Sequence of chain 1.B:
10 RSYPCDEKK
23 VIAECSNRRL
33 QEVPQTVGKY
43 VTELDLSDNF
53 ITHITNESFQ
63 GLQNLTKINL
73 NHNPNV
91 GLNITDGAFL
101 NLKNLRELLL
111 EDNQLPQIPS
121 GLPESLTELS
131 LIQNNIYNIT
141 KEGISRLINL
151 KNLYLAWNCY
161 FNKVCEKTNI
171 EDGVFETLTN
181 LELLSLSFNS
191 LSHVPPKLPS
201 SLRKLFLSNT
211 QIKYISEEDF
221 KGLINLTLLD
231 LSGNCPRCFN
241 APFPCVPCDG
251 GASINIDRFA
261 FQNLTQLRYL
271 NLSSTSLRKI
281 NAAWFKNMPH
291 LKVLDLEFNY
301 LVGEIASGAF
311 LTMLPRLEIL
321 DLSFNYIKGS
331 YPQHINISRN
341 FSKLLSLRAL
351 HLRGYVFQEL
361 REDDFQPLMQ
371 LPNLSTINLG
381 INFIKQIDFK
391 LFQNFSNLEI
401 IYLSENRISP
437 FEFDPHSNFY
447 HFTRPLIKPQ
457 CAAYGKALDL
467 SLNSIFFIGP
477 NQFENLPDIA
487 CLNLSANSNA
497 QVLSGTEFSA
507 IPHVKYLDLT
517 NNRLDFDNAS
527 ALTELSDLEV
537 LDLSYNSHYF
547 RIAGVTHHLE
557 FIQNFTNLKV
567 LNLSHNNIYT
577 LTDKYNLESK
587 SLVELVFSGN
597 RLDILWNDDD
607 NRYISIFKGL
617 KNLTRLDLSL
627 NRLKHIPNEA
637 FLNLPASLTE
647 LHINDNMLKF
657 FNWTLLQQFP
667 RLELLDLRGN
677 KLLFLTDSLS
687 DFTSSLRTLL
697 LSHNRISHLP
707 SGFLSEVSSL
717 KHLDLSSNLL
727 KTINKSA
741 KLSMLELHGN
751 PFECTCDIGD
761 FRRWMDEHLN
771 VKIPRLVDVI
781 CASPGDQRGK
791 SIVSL

Binding-site contacts:
Ligand atom N2 contacts residue ASP230 of chain 1.B at 2.9 Å (salt-bridge).
Ligand atom C2 contacts residue HIS442 of chain 1.B at 3.5 Å.
Ligand atom C6 contacts residue SER443 of chain 1.B at 3.7 Å.
Ligand atom O7 contacts residue LYS204 of chain 1.B at 3.4 Å (salt-bridge).
Ligand atom C3 contacts residue ASP230 of chain 1.B at 4.0 Å.
Ligand atom O6 contacts residue LEU228 of chain 1.B at 3.9 Å.
Ligand atom C8 contacts residue PHE445 of chain 1.B at 3.5 Å (hydrophobic).
Ligand atom C1 contacts residue ASP230 of chain 1.B at 3.3 Å.
Ligand atom C8 contacts residue LEU228 of chain 1.B at 3.9 Å (hydrophobic).
Ligand atom C5 contacts residue ASN271 of chain 1.B at 3.6 Å.
Ligand atom C7 contacts residue SER232 of chain 1.B at 3.8 Å.
Ligand atom O7 contacts residue ASN271 of chain 1.B at 4.0 Å.
Ligand atom C8 contacts residue TYR269 of chain 1.B at 3.4 Å (hydrophobic).
Ligand atom C8 contacts residue TYR446 of chain 1.B at 4.0 Å (hydrophobic).
Ligand atom C2 contacts residue ASN271 of chain 1.B at 2.5 Å.
Ligand atom C2 contacts residue ASP230 of chain 1.B at 3.7 Å.
Ligand atom C8 contacts residue ASP230 of chain 1.B at 3.7 Å.
Ligand atom C7 contacts residue LEU228 of chain 1.B at 3.6 Å (hydrophobic).
Ligand atom C7 contacts residue ASP230 of chain 1.B at 3.8 Å.
Ligand atom C6 contacts residue HIS442 of chain 1.B at 3.6 Å.
Ligand atom O6 contacts residue HIS442 of chain 1.B at 3.3 Å (h-bond).
Ligand atom O7 contacts residue LEU228 of chain 1.B at 3.4 Å.
Ligand atom O7 contacts residue ASN444 of chain 1.B at 3.3 Å (h-bond).
Ligand atom C8 contacts residue SER232 of chain 1.B at 3.4 Å.
Ligand atom C6 contacts residue ASN444 of chain 1.B at 3.9 Å.
Ligand atom O5 contacts residue ASP295 of chain 1.B at 4.0 Å.
Ligand atom O7 contacts residue PHE445 of chain 1.B at 2.8 Å (h-bond).
Ligand atom C3 contacts residue ASN271 of chain 1.B at 3.8 Å.
Ligand atom C8 contacts residue SER208 of chain 1.B at 3.2 Å.
Ligand atom N2 contacts residue SER232 of chain 1.B at 3.7 Å.
Ligand atom C7 contacts residue ASN271 of chain 1.B at 3.7 Å.
Ligand atom C2 contacts residue ASN444 of chain 1.B at 4.0 Å.
Ligand atom O2 contacts residue HIS442 of chain 1.B at 3.9 Å.
Ligand atom O7 contacts residue TYR446 of chain 1.B at 3.8 Å.
Ligand atom C7 contacts residue PHE445 of chain 1.B at 3.8 Å (hydrophobic).
Ligand atom O5 contacts residue ASN271 of chain 1.B at 2.3 Å (h-bond).
Ligand atom O3 contacts residue ASN444 of chain 1.B at 4.0 Å.
Ligand atom C1 contacts residue ASN271 of chain 1.B at 1.4 Å.
Ligand atom N2 contacts residue ASN271 of chain 1.B at 2.9 Å (h-bond).
Ligand atom O4 contacts residue PHE206 of chain 1.B at 3.8 Å.

A small-molecule ligand and the protein it binds are described below.
Small molecule (SMILES): CC(=O)N[C@H]1[C@H](O[C@H]2[C@H](O)[C@@H](NC(C)=O)CO[C@@H]2CO)O[C@H](CO)[C@@H](O[C@@H]2O[C@H](CO)[C@@H](O)[C@H](O)[C@@H]2O)[C@@H]1O